Sequence of chain 1.A:
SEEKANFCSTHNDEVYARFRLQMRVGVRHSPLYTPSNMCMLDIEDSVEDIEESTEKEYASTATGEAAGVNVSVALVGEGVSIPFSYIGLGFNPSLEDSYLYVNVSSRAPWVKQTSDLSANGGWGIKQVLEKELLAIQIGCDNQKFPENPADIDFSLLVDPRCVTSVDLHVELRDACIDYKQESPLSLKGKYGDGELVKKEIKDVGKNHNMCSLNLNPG

Binding-site contacts:
Ligand atom C8 contacts residue TYR96 of chain 1.A at 3.3 Å (hydrophobic).
Ligand atom C3 contacts residue ILE252 of chain 1.A at 3.8 Å (hydrophobic).
Ligand atom O7 contacts residue TYR111 of chain 1.A at 4.2 Å.
Ligand atom C3 contacts residue ASN113 of chain 1.A at 3.7 Å.
Ligand atom C5 contacts residue LYS253 of chain 1.A at 4.0 Å.
Ligand atom C7 contacts residue TYR96 of chain 1.A at 4.2 Å (hydrophobic).
Ligand atom O6 contacts residue LYS253 of chain 1.A at 3.5 Å (salt-bridge).
Ligand atom C4 contacts residue ASN113 of chain 1.A at 4.1 Å.
Ligand atom C8 contacts residue LEU99 of chain 1.A at 4.2 Å (hydrophobic).
Ligand atom O6 contacts residue MET261 of chain 1.A at 4.0 Å.
Ligand atom O7 contacts residue GLY100 of chain 1.A at 4.0 Å.
Ligand atom C8 contacts residue ASN113 of chain 1.A at 3.9 Å.
Ligand atom O4 contacts residue LYS253 of chain 1.A at 3.7 Å.
Ligand atom O5 contacts residue ASN113 of chain 1.A at 2.2 Å (h-bond).
Ligand atom N2 contacts residue ASN113 of chain 1.A at 2.8 Å (h-bond).
Ligand atom C8 contacts residue MET261 of chain 1.A at 3.7 Å (hydrophobic).
Ligand atom C2 contacts residue TYR96 of chain 1.A at 3.8 Å (hydrophobic).
Ligand atom C1 contacts residue ASN113 of chain 1.A at 1.4 Å.
Ligand atom O7 contacts residue MET261 of chain 1.A at 3.9 Å.
Ligand atom C1 contacts residue TYR96 of chain 1.A at 4.1 Å (hydrophobic).
Ligand atom O6 contacts residue ASP254 of chain 1.A at 3.9 Å.
Ligand atom O7 contacts residue LYS253 of chain 1.A at 3.6 Å.
Ligand atom C8 contacts residue GLY98 of chain 1.A at 3.9 Å.
Ligand atom C1 contacts residue ILE252 of chain 1.A at 4.1 Å (hydrophobic).
Ligand atom C4 contacts residue LYS253 of chain 1.A at 4.2 Å.
Ligand atom C2 contacts residue LYS253 of chain 1.A at 3.9 Å.
Ligand atom C1 contacts residue LYS253 of chain 1.A at 3.8 Å.
Ligand atom C5 contacts residue ASN113 of chain 1.A at 3.5 Å.
Ligand atom O7 contacts residue LEU99 of chain 1.A at 4.0 Å.
Ligand atom C7 contacts residue MET261 of chain 1.A at 3.7 Å (hydrophobic).
Ligand atom O5 contacts residue LYS253 of chain 1.A at 3.1 Å (salt-bridge).
Ligand atom C6 contacts residue LYS253 of chain 1.A at 4.1 Å.
Ligand atom C2 contacts residue ILE252 of chain 1.A at 4.1 Å (hydrophobic).
Ligand atom C2 contacts residue ASN113 of chain 1.A at 2.3 Å.
Ligand atom C7 contacts residue ASN113 of chain 1.A at 3.5 Å.
Ligand atom N2 contacts residue ILE252 of chain 1.A at 3.6 Å.
Ligand atom O3 contacts residue MET261 of chain 1.A at 3.6 Å.
Ligand atom O6 contacts residue GLY256 of chain 1.A at 3.8 Å.
Ligand atom O7 contacts residue ILE252 of chain 1.A at 4.2 Å.
Ligand atom O6 contacts residue VAL255 of chain 1.A at 4.1 Å.

The small molecule below binds the protein below.
Small molecule (SMILES): CC(=O)N[C@H]1[C@H](O[C@H]2[C@H](O)[C@@H](NC(C)=O)CO[C@@H]2CO)O[C@H](CO)[C@@H](O[C@@H]2O[C@H](CO)[C@@H](O)[C@H](O)[C@@H]2O)[C@@H]1O